Binding-site contacts:
Ligand atom O5 contacts residue ASN197 of chain 1.B at 2.3 Å (h-bond).
Ligand atom C3 contacts residue ASN197 of chain 1.B at 3.9 Å.
Ligand atom O7 contacts residue ASN197 of chain 1.B at 3.4 Å (h-bond).
Ligand atom C4 contacts residue ASN197 of chain 1.B at 4.3 Å.
Ligand atom C5 contacts residue ASN197 of chain 1.B at 3.6 Å.
Ligand atom O6 contacts residue GLU200 of chain 1.B at 2.7 Å (salt-bridge).
Ligand atom C6 contacts residue GLU200 of chain 1.B at 3.6 Å.
Ligand atom C1 contacts residue ILE162 of chain 1.B at 4.1 Å (hydrophobic).
Ligand atom O7 contacts residue GLN195 of chain 1.B at 4.4 Å.
Ligand atom C2 contacts residue ILE162 of chain 1.B at 4.5 Å (hydrophobic).
Ligand atom C1 contacts residue ASN197 of chain 1.B at 1.4 Å.
Ligand atom O5 contacts residue THR199 of chain 1.B at 3.9 Å.
Ligand atom C8 contacts residue THR156 of chain 1.B at 4.3 Å.
Ligand atom C7 contacts residue ASN197 of chain 1.B at 3.5 Å.
Ligand atom C2 contacts residue ASN197 of chain 1.B at 2.6 Å.
Ligand atom O7 contacts residue LYS235 of chain 1.B at 4.3 Å.
Ligand atom C8 contacts residue ILE162 of chain 1.B at 3.6 Å (hydrophobic).
Ligand atom C5 contacts residue THR199 of chain 1.B at 4.1 Å.
Ligand atom C1 contacts residue THR199 of chain 1.B at 3.6 Å.
Ligand atom N2 contacts residue ILE162 of chain 1.B at 3.7 Å.
Ligand atom C8 contacts residue GLU200 of chain 1.B at 4.1 Å.
Ligand atom O7 contacts residue ILE162 of chain 1.B at 4.5 Å.
Ligand atom N2 contacts residue ASN197 of chain 1.B at 3.1 Å (h-bond).
Ligand atom O6 contacts residue THR199 of chain 1.B at 4.1 Å.
Ligand atom C7 contacts residue ILE162 of chain 1.B at 3.7 Å (hydrophobic).

This small molecule binds to this protein.
Small molecule (SMILES): CC(=O)N[C@H]1[C@H](O[C@H]2[C@H](O)[C@@H](NC(C)=O)CO[C@@H]2CO)O[C@H](CO)[C@@H](O)[C@@H]1O

Sequence of chain 1.B:
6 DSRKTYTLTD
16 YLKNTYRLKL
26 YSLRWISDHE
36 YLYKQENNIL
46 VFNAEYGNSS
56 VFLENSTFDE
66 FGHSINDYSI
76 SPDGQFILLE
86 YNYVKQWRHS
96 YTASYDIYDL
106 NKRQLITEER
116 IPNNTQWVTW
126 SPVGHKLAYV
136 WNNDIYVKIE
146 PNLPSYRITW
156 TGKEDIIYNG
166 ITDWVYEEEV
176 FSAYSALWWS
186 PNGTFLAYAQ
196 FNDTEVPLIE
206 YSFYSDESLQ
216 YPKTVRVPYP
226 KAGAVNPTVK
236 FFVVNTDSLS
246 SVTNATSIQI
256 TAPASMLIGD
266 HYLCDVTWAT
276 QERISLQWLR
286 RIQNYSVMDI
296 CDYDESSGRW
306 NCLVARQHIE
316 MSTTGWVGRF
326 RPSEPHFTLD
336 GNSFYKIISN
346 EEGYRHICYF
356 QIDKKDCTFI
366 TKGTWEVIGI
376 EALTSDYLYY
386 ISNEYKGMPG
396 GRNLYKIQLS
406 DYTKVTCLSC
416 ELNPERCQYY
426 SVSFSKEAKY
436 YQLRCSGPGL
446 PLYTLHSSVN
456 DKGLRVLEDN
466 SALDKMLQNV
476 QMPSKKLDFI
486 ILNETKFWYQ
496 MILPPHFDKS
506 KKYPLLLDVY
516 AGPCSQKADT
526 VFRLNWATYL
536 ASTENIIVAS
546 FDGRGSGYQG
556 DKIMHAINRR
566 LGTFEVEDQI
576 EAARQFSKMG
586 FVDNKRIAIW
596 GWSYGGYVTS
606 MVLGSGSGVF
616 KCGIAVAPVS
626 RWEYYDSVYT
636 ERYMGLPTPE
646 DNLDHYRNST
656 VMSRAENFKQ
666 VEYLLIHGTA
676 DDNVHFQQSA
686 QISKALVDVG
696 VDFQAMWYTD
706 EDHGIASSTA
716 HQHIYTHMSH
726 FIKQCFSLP